A protein and the small-molecule ligand that binds it are described below.
Small molecule (SMILES): CC(=O)N[C@H]1[C@H]([C@H](O)[C@H](O)CO)O[C@@](O[C@H](CO)[C@@H](O)[C@@H]2O[C@@H](C(=O)O)C[C@H](O)[C@H]2NC(C)=O)(C(=O)O)C[C@@H]1O

Sequence of chain 44.D:
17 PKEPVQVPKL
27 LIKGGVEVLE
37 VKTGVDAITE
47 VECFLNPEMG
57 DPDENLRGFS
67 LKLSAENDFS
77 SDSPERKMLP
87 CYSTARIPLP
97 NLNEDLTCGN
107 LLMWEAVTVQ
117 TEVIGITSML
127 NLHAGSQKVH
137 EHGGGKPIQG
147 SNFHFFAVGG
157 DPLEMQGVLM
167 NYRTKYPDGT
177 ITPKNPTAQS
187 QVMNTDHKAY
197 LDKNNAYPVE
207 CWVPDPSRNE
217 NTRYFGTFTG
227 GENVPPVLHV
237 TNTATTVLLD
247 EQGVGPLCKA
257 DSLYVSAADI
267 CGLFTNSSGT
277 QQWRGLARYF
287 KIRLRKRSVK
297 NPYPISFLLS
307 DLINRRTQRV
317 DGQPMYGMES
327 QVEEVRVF

Binding-site contacts:
Ligand atom C11 contacts residue HIS138 of chain 44.D at 3.5 Å.
Ligand atom N5 contacts residue ASN272 of chain 44.E at 3.2 Å (h-bond).
Ligand atom O1A contacts residue LYS68 of chain 44.E at 3.8 Å.
Ligand atom O8 contacts residue LYS68 of chain 44.E at 3.3 Å.
Ligand atom O8 contacts residue THR276 of chain 44.E at 4.0 Å.
Ligand atom C11 contacts residue PHE65 of chain 44.E at 3.7 Å (hydrophobic).
Ligand atom C9 contacts residue GLN278 of chain 44.E at 3.3 Å.
Ligand atom O9 contacts residue GLN278 of chain 44.E at 4.0 Å.
Ligand atom O1B contacts residue SER274 of chain 44.E at 3.3 Å (h-bond).
Ligand atom C10 contacts residue LEU62 of chain 44.E at 3.1 Å (hydrophobic).
Ligand atom C11 contacts residue PHE270 of chain 44.E at 3.9 Å (hydrophobic).
Ligand atom N5 contacts residue GLN278 of chain 44.E at 3.7 Å.
Ligand atom C9 contacts residue LEU67 of chain 44.E at 4.0 Å (hydrophobic).
Ligand atom C8 contacts residue GLN278 of chain 44.E at 3.7 Å.
Ligand atom C10 contacts residue ASN272 of chain 44.E at 3.9 Å.
Ligand atom C7 contacts residue GLN278 of chain 44.E at 3.9 Å.
Ligand atom O9 contacts residue LEU67 of chain 44.E at 3.1 Å.
Ligand atom C11 contacts residue GLN278 of chain 44.E at 3.5 Å.
Ligand atom C11 contacts residue LEU62 of chain 44.E at 3.5 Å (hydrophobic).
Ligand atom C11 contacts residue PHE75 of chain 44.A at 3.5 Å (hydrophobic).
Ligand atom C6 contacts residue LYS68 of chain 44.E at 4.0 Å.
Ligand atom O9 contacts residue LYS68 of chain 44.E at 2.9 Å (salt-bridge).
Ligand atom C1 contacts residue THR276 of chain 44.E at 3.3 Å.
Ligand atom C7 contacts residue LEU62 of chain 44.E at 3.8 Å (hydrophobic).
Ligand atom O8 contacts residue ASN272 of chain 44.E at 3.5 Å (h-bond).
Ligand atom O10 contacts residue PHE75 of chain 44.A at 3.9 Å.
Ligand atom O7 contacts residue LEU62 of chain 44.E at 3.3 Å.
Ligand atom O1B contacts residue LYS68 of chain 44.E at 3.1 Å.
Ligand atom O10 contacts residue LEU62 of chain 44.E at 2.8 Å.
Ligand atom C9 contacts residue LYS68 of chain 44.E at 3.8 Å.
Ligand atom N5 contacts residue LEU62 of chain 44.E at 3.9 Å.
Ligand atom C6 contacts residue ASN272 of chain 44.E at 3.7 Å.
Ligand atom O1B contacts residue THR276 of chain 44.E at 3.4 Å (h-bond).
Ligand atom C11 contacts residue THR276 of chain 44.E at 3.4 Å.
Ligand atom C10 contacts residue GLN278 of chain 44.E at 4.0 Å.
Ligand atom O8 contacts residue GLN278 of chain 44.E at 3.5 Å (h-bond).
Ligand atom O1A contacts residue ASN272 of chain 44.E at 3.6 Å.
Ligand atom O1A contacts residue THR276 of chain 44.E at 2.6 Å (h-bond).
Ligand atom C11 contacts residue ASN272 of chain 44.E at 3.5 Å.
Ligand atom C1 contacts residue LYS68 of chain 44.E at 3.8 Å.

Sequence of chain 44.E:
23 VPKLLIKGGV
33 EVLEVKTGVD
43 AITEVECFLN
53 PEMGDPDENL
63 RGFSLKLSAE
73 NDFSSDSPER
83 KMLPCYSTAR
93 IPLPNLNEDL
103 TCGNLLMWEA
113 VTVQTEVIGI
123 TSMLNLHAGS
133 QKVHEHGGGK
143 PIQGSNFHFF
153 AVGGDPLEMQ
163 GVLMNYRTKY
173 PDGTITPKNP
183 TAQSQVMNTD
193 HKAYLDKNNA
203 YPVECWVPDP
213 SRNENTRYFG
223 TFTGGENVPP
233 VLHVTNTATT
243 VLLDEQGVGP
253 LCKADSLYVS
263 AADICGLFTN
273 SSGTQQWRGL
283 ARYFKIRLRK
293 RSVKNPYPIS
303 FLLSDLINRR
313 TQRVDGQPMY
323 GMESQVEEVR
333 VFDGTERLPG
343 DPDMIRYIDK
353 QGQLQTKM

Sequence of chain 44.A:
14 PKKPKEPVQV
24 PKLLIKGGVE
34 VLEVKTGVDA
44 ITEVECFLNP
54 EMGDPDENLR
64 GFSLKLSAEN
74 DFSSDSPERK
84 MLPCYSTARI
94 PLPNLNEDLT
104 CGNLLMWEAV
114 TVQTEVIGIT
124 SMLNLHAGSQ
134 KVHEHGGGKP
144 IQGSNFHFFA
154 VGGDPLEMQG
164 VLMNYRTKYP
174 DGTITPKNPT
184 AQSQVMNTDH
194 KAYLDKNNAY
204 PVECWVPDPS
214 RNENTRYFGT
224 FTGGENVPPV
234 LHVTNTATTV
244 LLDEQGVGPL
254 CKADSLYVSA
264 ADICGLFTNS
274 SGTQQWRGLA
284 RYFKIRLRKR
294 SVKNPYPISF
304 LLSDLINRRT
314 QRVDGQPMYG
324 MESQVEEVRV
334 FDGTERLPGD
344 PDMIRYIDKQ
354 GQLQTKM